A protein and the small-molecule ligand that binds it are described below.
Small molecule (SMILES): Nc1ncnc2c1ncn2[C@H]1C[C@H](O)[C@@H](COP(=O)(O)O)O1

Sequence of chain 1.C:
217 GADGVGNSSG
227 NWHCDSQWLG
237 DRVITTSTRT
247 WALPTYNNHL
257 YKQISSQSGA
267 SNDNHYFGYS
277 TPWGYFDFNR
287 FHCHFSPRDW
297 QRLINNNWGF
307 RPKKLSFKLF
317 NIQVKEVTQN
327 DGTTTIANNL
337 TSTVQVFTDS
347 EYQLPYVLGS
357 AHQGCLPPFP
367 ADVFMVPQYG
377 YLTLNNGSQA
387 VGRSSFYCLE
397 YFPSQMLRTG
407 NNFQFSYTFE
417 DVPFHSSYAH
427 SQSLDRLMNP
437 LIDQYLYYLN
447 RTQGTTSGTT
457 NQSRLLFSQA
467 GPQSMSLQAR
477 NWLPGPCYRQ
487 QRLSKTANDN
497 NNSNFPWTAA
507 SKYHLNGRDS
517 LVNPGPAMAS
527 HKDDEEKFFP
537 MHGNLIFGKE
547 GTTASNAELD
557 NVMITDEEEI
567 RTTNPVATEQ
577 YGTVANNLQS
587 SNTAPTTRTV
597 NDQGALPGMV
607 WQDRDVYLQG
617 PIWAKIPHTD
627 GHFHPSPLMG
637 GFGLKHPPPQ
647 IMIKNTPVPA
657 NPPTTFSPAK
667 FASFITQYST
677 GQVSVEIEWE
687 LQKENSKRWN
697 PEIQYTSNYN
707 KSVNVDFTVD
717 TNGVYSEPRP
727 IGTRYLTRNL

Binding-site contacts:
Ligand atom C2 contacts residue GLY639 of chain 1.C at 3.7 Å.
Ligand atom O2P contacts residue HIS628 of chain 1.C at 4.3 Å.
Ligand atom O5' contacts residue PRO631 of chain 1.C at 4.1 Å.
Ligand atom C2 contacts residue PRO419 of chain 1.C at 4.4 Å (hydrophobic).
Ligand atom C5 contacts residue PRO631 of chain 1.C at 4.4 Å (hydrophobic).
Ligand atom C6 contacts residue SER632 of chain 1.C at 4.3 Å.
Ligand atom C8 contacts residue PRO419 of chain 1.C at 4.3 Å (hydrophobic).
Ligand atom C2' contacts residue PRO419 of chain 1.C at 4.0 Å (hydrophobic).
Ligand atom N6 contacts residue VAL418 of chain 1.C at 3.6 Å.
Ligand atom N3 contacts residue PRO419 of chain 1.C at 4.3 Å.
Ligand atom C6 contacts residue VAL418 of chain 1.C at 3.8 Å (hydrophobic).
Ligand atom C4 contacts residue PRO419 of chain 1.C at 4.2 Å (hydrophobic).
Ligand atom O2P contacts residue PHE629 of chain 1.C at 4.0 Å.
Ligand atom C4 contacts residue PRO631 of chain 1.C at 4.4 Å (hydrophobic).
Ligand atom N6 contacts residue PRO631 of chain 1.C at 3.9 Å.
Ligand atom C1' contacts residue HIS630 of chain 1.C at 4.0 Å.
Ligand atom N6 contacts residue GLY639 of chain 1.C at 2.8 Å (h-bond).
Ligand atom O4' contacts residue HIS630 of chain 1.C at 4.4 Å.
Ligand atom N1 contacts residue PRO631 of chain 1.C at 4.2 Å.
Ligand atom N7 contacts residue SER632 of chain 1.C at 3.8 Å.
Ligand atom O5' contacts residue PHE629 of chain 1.C at 4.2 Å.
Ligand atom N7 contacts residue PRO419 of chain 1.C at 4.4 Å.
Ligand atom N7 contacts residue HIS630 of chain 1.C at 4.1 Å.
Ligand atom C5 contacts residue SER632 of chain 1.C at 4.3 Å.
Ligand atom C6 contacts residue GLY639 of chain 1.C at 3.7 Å.
Ligand atom C5 contacts residue PRO419 of chain 1.C at 4.2 Å (hydrophobic).
Ligand atom N1 contacts residue GLY639 of chain 1.C at 2.9 Å (h-bond).
Ligand atom N1 contacts residue VAL418 of chain 1.C at 3.8 Å.
Ligand atom N9 contacts residue PRO419 of chain 1.C at 4.2 Å.
Ligand atom N6 contacts residue PRO633 of chain 1.C at 4.1 Å.
Ligand atom N6 contacts residue PHE638 of chain 1.C at 3.8 Å.
Ligand atom C6 contacts residue PRO631 of chain 1.C at 4.0 Å (hydrophobic).
Ligand atom N1 contacts residue ILE622 of chain 1.C at 4.4 Å.
Ligand atom N6 contacts residue SER632 of chain 1.C at 3.9 Å.
Ligand atom N6 contacts residue GLY637 of chain 1.C at 4.1 Å.
Ligand atom O2P contacts residue PRO631 of chain 1.C at 3.8 Å.
Ligand atom C6 contacts residue PRO419 of chain 1.C at 4.4 Å (hydrophobic).
Ligand atom N9 contacts residue HIS630 of chain 1.C at 4.2 Å.
Ligand atom C8 contacts residue HIS630 of chain 1.C at 3.4 Å.
Ligand atom O4' contacts residue PRO631 of chain 1.C at 3.8 Å.